Sequence of chain 23.A:
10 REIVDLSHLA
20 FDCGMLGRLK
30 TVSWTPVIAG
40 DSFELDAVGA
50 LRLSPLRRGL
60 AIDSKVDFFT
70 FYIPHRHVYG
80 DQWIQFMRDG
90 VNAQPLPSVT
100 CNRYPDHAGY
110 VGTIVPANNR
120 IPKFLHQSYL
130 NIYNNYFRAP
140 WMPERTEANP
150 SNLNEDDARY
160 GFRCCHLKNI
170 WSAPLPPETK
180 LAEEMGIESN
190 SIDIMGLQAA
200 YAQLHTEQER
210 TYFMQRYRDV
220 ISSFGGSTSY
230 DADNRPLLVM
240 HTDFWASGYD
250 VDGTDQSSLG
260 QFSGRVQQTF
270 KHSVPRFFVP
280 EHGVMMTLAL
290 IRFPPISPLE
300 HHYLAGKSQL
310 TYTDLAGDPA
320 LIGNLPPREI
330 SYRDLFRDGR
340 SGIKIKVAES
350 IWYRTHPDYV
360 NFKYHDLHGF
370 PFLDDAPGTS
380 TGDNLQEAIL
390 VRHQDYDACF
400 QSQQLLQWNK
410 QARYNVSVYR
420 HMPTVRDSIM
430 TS

Binding-site contacts:
Ligand atom C5 contacts residue GLU208 of chain 23.A at 3.4 Å.
Ligand atom C6 contacts residue GLU208 of chain 23.A at 2.6 Å.
Ligand atom C2 contacts residue GLU208 of chain 23.A at 1.6 Å.
Ligand atom C4 contacts residue GLU208 of chain 23.A at 3.4 Å.
Ligand atom OP2 contacts residue DC1 of chain 23.H at 2.0 Å.
Ligand atom OP2 contacts residue ASP426 of chain 24.A at 2.8 Å (salt-bridge).
Ligand atom P contacts residue DC1 of chain 23.H at 2.5 Å.
Ligand atom N3 contacts residue PHE212 of chain 23.A at 2.9 Å.
Ligand atom N1 contacts residue ARG425 of chain 24.A at 3.6 Å (salt-bridge).
Ligand atom OP1 contacts residue GLY34 of chain 23.C at 3.8 Å.
Ligand atom C1' contacts residue ALA27 of chain 23.C at 3.8 Å (hydrophobic).
Ligand atom OP2 contacts residue ARG425 of chain 24.A at 3.8 Å.
Ligand atom C2' contacts residue DC1 of chain 23.E at 2.2 Å.
Ligand atom C5' contacts residue TYR31 of chain 23.C at 2.9 Å (hydrophobic).
Ligand atom O3' contacts residue ARG28 of chain 23.C at 3.5 Å (salt-bridge).
Ligand atom C4 contacts residue ARG425 of chain 24.A at 3.6 Å.
Ligand atom O5' contacts residue DC1 of chain 23.H at 2.6 Å.
Ligand atom P contacts residue ARG425 of chain 24.A at 3.5 Å.
Ligand atom C5' contacts residue DC1 of chain 23.H at 2.3 Å.
Ligand atom O4' contacts residue ARG425 of chain 24.A at 3.7 Å.
Ligand atom O5' contacts residue ARG28 of chain 23.C at 3.4 Å.
Ligand atom OP2 contacts residue THR423 of chain 24.A at 2.9 Å.
Ligand atom C1' contacts residue DC1 of chain 23.E at 3.6 Å.
Ligand atom O3' contacts residue DC1 of chain 23.E at 3.3 Å.
Ligand atom C5' contacts residue ARG28 of chain 23.C at 3.1 Å.
Ligand atom C1' contacts residue PHE212 of chain 23.A at 3.5 Å (hydrophobic).
Ligand atom C2 contacts residue PHE212 of chain 23.A at 3.8 Å (hydrophobic).
Ligand atom O5' contacts residue TYR31 of chain 23.C at 3.4 Å (h-bond).
Ligand atom C4' contacts residue DC1 of chain 23.H at 2.8 Å.
Ligand atom N6 contacts residue GLU208 of chain 23.A at 3.4 Å (salt-bridge).
Ligand atom O5' contacts residue ARG425 of chain 24.A at 2.8 Å.
Ligand atom O3' contacts residue ARG425 of chain 24.A at 3.8 Å.
Ligand atom N1 contacts residue GLU208 of chain 23.A at 1.5 Å (salt-bridge).
Ligand atom O3' contacts residue THR423 of chain 24.A at 3.8 Å.
Ligand atom N3 contacts residue GLU208 of chain 23.A at 2.7 Å (salt-bridge).
Ligand atom C3' contacts residue DC1 of chain 23.E at 2.9 Å.
Ligand atom N3 contacts residue ARG425 of chain 24.A at 3.1 Å (salt-bridge).
Ligand atom OP1 contacts residue ARG28 of chain 23.C at 3.2 Å (salt-bridge).
Ligand atom C2 contacts residue ARG425 of chain 24.A at 3.1 Å.
Ligand atom O4' contacts residue PHE212 of chain 23.A at 3.4 Å.

This protein binds this small molecule.
Small molecule (SMILES): Nc1ncnc2c1N1CN2[C@H]2C[C@]3(OP3(O)(O)OC[C@H]3OCC[C@@H]3O[P](=O)(O)OC[C@H]3O[C@@H]1C[C@@H]3O)[C@@H](CO[P](=O)(O)O[C@H]1CCO[C@@H]1COP(=O)=O)O2

Sequence of chain 24.A:
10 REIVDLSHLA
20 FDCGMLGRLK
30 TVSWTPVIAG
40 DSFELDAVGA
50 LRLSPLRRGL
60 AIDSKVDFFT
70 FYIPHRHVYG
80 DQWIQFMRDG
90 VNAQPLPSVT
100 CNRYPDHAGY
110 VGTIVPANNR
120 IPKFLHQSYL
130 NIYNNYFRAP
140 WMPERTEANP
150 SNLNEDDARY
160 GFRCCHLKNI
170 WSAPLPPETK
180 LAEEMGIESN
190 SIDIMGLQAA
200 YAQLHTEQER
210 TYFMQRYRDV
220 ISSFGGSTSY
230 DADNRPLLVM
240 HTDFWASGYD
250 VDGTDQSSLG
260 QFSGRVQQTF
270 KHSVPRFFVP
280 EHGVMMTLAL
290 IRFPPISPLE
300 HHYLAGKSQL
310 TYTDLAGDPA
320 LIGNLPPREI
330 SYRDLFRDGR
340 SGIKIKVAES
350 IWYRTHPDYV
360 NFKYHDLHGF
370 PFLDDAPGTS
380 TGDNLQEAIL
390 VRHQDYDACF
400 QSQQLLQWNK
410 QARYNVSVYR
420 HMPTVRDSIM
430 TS

Sequence of chain 23.C:
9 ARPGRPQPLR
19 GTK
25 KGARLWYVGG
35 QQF